This small molecule binds to this protein.
Small molecule (SMILES): CC[C@H](C)[C@H](NC(=O)[C@H](CCCCN)NC(=O)[C@@H](NC(=O)[C@H](CC(C)C)NC(=O)[C@@H]1CCCN1C(=O)[C@H](CC(C)C)NC(=O)[C@@H](N)CCC(=O)O)C(C)C)C(=O)O

Sequence of chain 2.A:
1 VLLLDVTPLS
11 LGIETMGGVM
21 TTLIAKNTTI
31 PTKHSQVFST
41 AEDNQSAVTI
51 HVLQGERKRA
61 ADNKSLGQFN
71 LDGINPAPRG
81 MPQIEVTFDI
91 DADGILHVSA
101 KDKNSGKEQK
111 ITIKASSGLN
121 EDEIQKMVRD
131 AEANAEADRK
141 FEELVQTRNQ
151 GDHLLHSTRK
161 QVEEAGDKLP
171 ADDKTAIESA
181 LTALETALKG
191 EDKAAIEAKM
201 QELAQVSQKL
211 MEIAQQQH

Sequence of chain 4.A:
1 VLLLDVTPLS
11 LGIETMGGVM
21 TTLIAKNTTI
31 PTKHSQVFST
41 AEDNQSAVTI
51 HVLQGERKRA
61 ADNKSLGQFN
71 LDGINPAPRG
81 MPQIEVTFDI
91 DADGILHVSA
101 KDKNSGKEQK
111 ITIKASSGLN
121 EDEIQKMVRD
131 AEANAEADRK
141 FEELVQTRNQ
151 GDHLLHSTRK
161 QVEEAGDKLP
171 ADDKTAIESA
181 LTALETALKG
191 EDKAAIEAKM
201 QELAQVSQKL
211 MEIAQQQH

Binding-site contacts:
Ligand atom CB contacts residue SER39 of chain 4.A at 3.5 Å.
Ligand atom CD contacts residue GLN45 of chain 4.A at 3.7 Å.
Ligand atom CD2 contacts residue PHE38 of chain 4.A at 3.4 Å (hydrophobic).
Ligand atom CA contacts residue SER39 of chain 4.A at 3.7 Å.
Ligand atom CE contacts residue GLN36 of chain 4.A at 3.0 Å.
Ligand atom CE contacts residue GLN146 of chain 2.A at 3.6 Å.
Ligand atom O contacts residue PHE38 of chain 4.A at 3.6 Å.
Ligand atom CD2 contacts residue SER39 of chain 4.A at 3.3 Å.
Ligand atom N contacts residue VAL48 of chain 4.A at 3.7 Å.
Ligand atom CD1 contacts residue GLU42 of chain 4.A at 3.7 Å.
Ligand atom C contacts residue SER39 of chain 4.A at 3.7 Å.
Ligand atom OE2 contacts residue ALA47 of chain 4.A at 3.5 Å (h-bond).
Ligand atom CB contacts residue MET16 of chain 4.A at 3.6 Å (hydrophobic).
Ligand atom CD1 contacts residue ILE13 of chain 4.A at 3.7 Å (hydrophobic).
Ligand atom CG contacts residue ALA47 of chain 4.A at 3.4 Å (hydrophobic).
Ligand atom CG2 contacts residue GLN150 of chain 2.A at 3.3 Å.
Ligand atom CG2 contacts residue MET16 of chain 4.A at 3.3 Å (hydrophobic).
Ligand atom O contacts residue GLN150 of chain 2.A at 3.2 Å.
Ligand atom O contacts residue SER39 of chain 4.A at 3.1 Å (h-bond).
Ligand atom O contacts residue MET16 of chain 4.A at 2.9 Å (h-bond).
Ligand atom N contacts residue THR49 of chain 4.A at 3.2 Å (h-bond).
Ligand atom O contacts residue THR15 of chain 4.A at 3.2 Å.
Ligand atom CD1 contacts residue GLY80 of chain 4.A at 3.3 Å.
Ligand atom O contacts residue VAL48 of chain 4.A at 3.5 Å.
Ligand atom CD1 contacts residue ILE50 of chain 4.A at 3.3 Å (hydrophobic).
Ligand atom CG2 contacts residue ALA41 of chain 4.A at 3.4 Å (hydrophobic).
Ligand atom CD2 contacts residue VAL48 of chain 4.A at 3.7 Å (hydrophobic).
Ligand atom CA contacts residue SER39 of chain 4.A at 3.6 Å.
Ligand atom OE2 contacts residue SER46 of chain 4.A at 3.5 Å (h-bond).
Ligand atom O contacts residue THR49 of chain 4.A at 3.1 Å (h-bond).
Ligand atom CD contacts residue GLN36 of chain 4.A at 3.3 Å.
Ligand atom CD1 contacts residue PHE38 of chain 4.A at 3.7 Å (hydrophobic).
Ligand atom OE1 contacts residue GLN45 of chain 4.A at 3.7 Å.
Ligand atom NZ contacts residue GLN36 of chain 4.A at 3.5 Å (h-bond).
Ligand atom CB contacts residue GLU14 of chain 4.A at 3.5 Å.
Ligand atom NZ contacts residue GLN146 of chain 2.A at 2.7 Å (h-bond).
Ligand atom CB contacts residue THR15 of chain 4.A at 3.6 Å.
Ligand atom N contacts residue SER39 of chain 4.A at 2.8 Å (h-bond).
Ligand atom N contacts residue ALA47 of chain 4.A at 3.2 Å (h-bond).
Ligand atom CD1 contacts residue VAL86 of chain 4.A at 3.5 Å (hydrophobic).